This small molecule binds to this protein.
Small molecule (SMILES): CC(=O)N[C@@H]1[C@@H](O)[C@H](O)[C@@H](CO)O[C@H]1O

Sequence of chain 1.A:
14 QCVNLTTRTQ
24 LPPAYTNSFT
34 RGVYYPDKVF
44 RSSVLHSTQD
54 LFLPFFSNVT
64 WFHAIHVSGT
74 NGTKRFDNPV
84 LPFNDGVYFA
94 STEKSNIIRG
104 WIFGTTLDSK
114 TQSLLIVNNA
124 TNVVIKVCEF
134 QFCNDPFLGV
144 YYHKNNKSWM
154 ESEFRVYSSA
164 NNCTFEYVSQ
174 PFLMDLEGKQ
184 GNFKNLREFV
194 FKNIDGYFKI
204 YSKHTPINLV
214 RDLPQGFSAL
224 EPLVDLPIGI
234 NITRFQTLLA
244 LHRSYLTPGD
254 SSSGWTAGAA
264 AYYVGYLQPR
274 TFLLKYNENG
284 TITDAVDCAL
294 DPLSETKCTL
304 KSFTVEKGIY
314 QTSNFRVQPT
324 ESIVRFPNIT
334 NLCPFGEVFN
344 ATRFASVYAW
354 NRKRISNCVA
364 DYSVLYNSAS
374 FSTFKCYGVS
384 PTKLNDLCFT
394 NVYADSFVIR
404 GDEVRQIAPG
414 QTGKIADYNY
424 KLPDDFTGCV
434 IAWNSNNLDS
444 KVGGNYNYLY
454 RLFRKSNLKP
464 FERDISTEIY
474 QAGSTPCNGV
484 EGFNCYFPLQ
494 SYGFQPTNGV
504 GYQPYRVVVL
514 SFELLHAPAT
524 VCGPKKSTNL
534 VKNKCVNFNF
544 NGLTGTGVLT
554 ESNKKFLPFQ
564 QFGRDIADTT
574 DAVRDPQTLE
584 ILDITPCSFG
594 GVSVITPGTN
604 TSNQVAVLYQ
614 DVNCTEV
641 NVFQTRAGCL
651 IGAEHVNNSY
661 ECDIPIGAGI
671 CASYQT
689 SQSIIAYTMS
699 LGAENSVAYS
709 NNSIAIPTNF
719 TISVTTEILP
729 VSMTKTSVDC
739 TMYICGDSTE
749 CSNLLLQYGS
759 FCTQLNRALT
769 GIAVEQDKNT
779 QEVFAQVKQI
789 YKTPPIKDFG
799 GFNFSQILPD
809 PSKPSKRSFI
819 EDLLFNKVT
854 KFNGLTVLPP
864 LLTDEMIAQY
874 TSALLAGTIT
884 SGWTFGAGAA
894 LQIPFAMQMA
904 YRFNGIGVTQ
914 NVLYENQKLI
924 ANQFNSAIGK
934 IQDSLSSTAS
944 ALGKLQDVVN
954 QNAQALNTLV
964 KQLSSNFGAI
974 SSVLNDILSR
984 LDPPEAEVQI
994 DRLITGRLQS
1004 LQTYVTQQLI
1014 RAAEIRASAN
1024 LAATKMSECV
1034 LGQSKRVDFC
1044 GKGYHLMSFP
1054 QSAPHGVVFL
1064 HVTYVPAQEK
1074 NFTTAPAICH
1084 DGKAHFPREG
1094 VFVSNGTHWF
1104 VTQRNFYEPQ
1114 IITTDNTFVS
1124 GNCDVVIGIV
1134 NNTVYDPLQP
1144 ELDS

Binding-site contacts:
Ligand atom C4 contacts residue ASN149 of chain 1.A at 4.2 Å.
Ligand atom O7 contacts residue ASN148 of chain 1.A at 3.2 Å.
Ligand atom O5 contacts residue HIS146 of chain 1.A at 4.2 Å.
Ligand atom C5 contacts residue MET153 of chain 1.A at 4.3 Å (hydrophobic).
Ligand atom O7 contacts residue ASN149 of chain 1.A at 4.3 Å.
Ligand atom N2 contacts residue ASN148 of chain 1.A at 4.0 Å.
Ligand atom C6 contacts residue MET153 of chain 1.A at 3.6 Å (hydrophobic).
Ligand atom C3 contacts residue ASN149 of chain 1.A at 3.9 Å.
Ligand atom N2 contacts residue ASN149 of chain 1.A at 3.0 Å.
Ligand atom C8 contacts residue ASN149 of chain 1.A at 3.5 Å.
Ligand atom C7 contacts residue ASN149 of chain 1.A at 3.5 Å.
Ligand atom C5 contacts residue ASN149 of chain 1.A at 3.6 Å.
Ligand atom C1 contacts residue ASN149 of chain 1.A at 1.4 Å.
Ligand atom O5 contacts residue MET153 of chain 1.A at 4.4 Å.
Ligand atom C7 contacts residue ASN148 of chain 1.A at 3.4 Å.
Ligand atom C2 contacts residue ASN149 of chain 1.A at 2.5 Å.
Ligand atom C1 contacts residue HIS146 of chain 1.A at 4.5 Å.
Ligand atom O5 contacts residue ASN149 of chain 1.A at 2.3 Å (h-bond).
Ligand atom O6 contacts residue MET153 of chain 1.A at 2.9 Å (h-bond).
Ligand atom C8 contacts residue ASN148 of chain 1.A at 3.5 Å.